Binding-site contacts:
Ligand atom O6 contacts residue SER83 of chain 1.L at 3.5 Å.
Ligand atom C1 contacts residue ALA71 of chain 1.L at 3.8 Å (hydrophobic).
Ligand atom O2 contacts residue VAL72 of chain 1.L at 3.5 Å.
Ligand atom O6 contacts residue ALA71 of chain 1.L at 3.7 Å.
Ligand atom O6 contacts residue SER57 of chain 1.L at 3.3 Å (h-bond).
Ligand atom C2 contacts residue ARG64 of chain 1.L at 3.2 Å.
Ligand atom O3 contacts residue ASP73 of chain 1.L at 3.8 Å.
Ligand atom O5 contacts residue ASN202 of chain 1.E at 2.3 Å (h-bond).
Ligand atom O7 contacts residue ASP73 of chain 1.L at 3.1 Å (salt-bridge).
Ligand atom O7 contacts residue ASN202 of chain 1.E at 3.7 Å.
Ligand atom O7 contacts residue THR29 of chain 1.L at 3.6 Å (h-bond).
Ligand atom C6 contacts residue SER70 of chain 1.L at 3.1 Å.
Ligand atom O4 contacts residue ILE81 of chain 1.L at 3.2 Å.
Ligand atom C1 contacts residue ALA71 of chain 1.L at 3.8 Å (hydrophobic).
Ligand atom C1 contacts residue ASN202 of chain 1.E at 1.4 Å.
Ligand atom N2 contacts residue ASN202 of chain 1.E at 2.9 Å (h-bond).
Ligand atom O6 contacts residue SER70 of chain 1.L at 2.2 Å (h-bond).
Ligand atom C7 contacts residue ASN202 of chain 1.E at 3.5 Å.
Ligand atom C4 contacts residue SER83 of chain 1.L at 3.7 Å.
Ligand atom C3 contacts residue ASP73 of chain 1.L at 4.0 Å.
Ligand atom C5 contacts residue ASN202 of chain 1.E at 3.6 Å.
Ligand atom C3 contacts residue ALA71 of chain 1.L at 3.1 Å (hydrophobic).
Ligand atom O2 contacts residue ARG64 of chain 1.L at 2.1 Å (salt-bridge).
Ligand atom C3 contacts residue ASN202 of chain 1.E at 3.8 Å.
Ligand atom O5 contacts residue SER57 of chain 1.L at 3.4 Å (h-bond).
Ligand atom O4 contacts residue SER70 of chain 1.L at 3.2 Å.
Ligand atom C6 contacts residue ASP73 of chain 1.L at 3.8 Å.
Ligand atom O6 contacts residue ASP73 of chain 1.L at 3.2 Å.
Ligand atom O4 contacts residue SER83 of chain 1.L at 3.1 Å (h-bond).
Ligand atom C2 contacts residue ASN202 of chain 1.E at 2.4 Å.
Ligand atom C2 contacts residue ALA71 of chain 1.L at 3.5 Å (hydrophobic).
Ligand atom C1 contacts residue VAL72 of chain 1.L at 3.6 Å (hydrophobic).
Ligand atom O4 contacts residue TRP55 of chain 1.L at 3.7 Å.
Ligand atom C6 contacts residue SER83 of chain 1.L at 3.5 Å.
Ligand atom O5 contacts residue VAL72 of chain 1.L at 3.2 Å.
Ligand atom C7 contacts residue ASP73 of chain 1.L at 3.6 Å.
Ligand atom C5 contacts residue SER83 of chain 1.L at 4.0 Å.
Ligand atom O7 contacts residue TRP55 of chain 1.L at 3.7 Å.
Ligand atom C6 contacts residue SER57 of chain 1.L at 3.4 Å.
Ligand atom C1 contacts residue SER57 of chain 1.L at 3.8 Å.

Sequence of chain 1.L:
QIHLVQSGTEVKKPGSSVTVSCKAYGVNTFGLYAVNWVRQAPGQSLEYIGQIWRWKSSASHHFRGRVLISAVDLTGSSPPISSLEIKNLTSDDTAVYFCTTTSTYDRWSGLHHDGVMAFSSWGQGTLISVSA

This protein binds this small molecule.
Small molecule (SMILES): CC(=O)N[C@H]1[C@H](O[C@H]2[C@H](O)[C@@H](NC(C)=O)CO[C@@H]2CO)O[C@H](CO)[C@@H](O[C@@H]2O[C@H](CO[C@H]3O[C@H](CO[C@H]4O[C@H](CO)[C@@H](O)[C@H](O)[C@@H]4O)[C@@H](O)[C@H](O[C@H]4O[C@H](CO)[C@@H](O)[C@H](O)[C@@H]4O)[C@@H]3O)[C@@H](O)[C@H](O[C@H]3O[C@H](CO)[C@@H](O)[C@H](O)[C@@H]3O[C@H]3O[C@H](CO)[C@@H](O)[C@H](O)[C@@H]3O)[C@@H]2O)[C@@H]1O

Sequence of chain 1.E:
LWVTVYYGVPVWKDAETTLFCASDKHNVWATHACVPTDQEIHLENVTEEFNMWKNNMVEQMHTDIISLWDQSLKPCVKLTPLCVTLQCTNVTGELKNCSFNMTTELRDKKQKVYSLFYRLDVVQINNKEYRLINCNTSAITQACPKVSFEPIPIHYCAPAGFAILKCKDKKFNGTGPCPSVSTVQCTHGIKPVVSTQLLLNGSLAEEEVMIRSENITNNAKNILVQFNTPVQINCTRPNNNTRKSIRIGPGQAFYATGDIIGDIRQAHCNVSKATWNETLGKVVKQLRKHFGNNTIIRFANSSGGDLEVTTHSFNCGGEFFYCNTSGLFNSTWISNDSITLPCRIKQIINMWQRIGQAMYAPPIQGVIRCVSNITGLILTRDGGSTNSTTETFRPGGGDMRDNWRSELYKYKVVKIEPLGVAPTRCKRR